Sequence of chain 1.H:
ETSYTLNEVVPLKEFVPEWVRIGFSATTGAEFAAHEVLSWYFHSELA

Binding-site contacts:
Ligand atom O8 contacts residue DAL1 of chain 1.I at 2.2 Å (h-bond).
Ligand atom C6 contacts residue ASP81 of chain 1.G at 3.4 Å.
Ligand atom C4 contacts residue GLY99 of chain 1.G at 3.8 Å.
Ligand atom O3 contacts residue DAL1 of chain 1.I at 2.5 Å (h-bond).
Ligand atom C9 contacts residue GLY99 of chain 1.G at 3.5 Å.
Ligand atom C7 contacts residue GLY99 of chain 1.G at 3.8 Å.
Ligand atom O3 contacts residue GLY99 of chain 1.G at 3.0 Å (h-bond).
Ligand atom O11 contacts residue DAL1 of chain 1.I at 3.3 Å (h-bond).
Ligand atom C1 contacts residue ALA30 of chain 1.H at 3.8 Å (hydrophobic).
Ligand atom C3 contacts residue DAL1 of chain 1.I at 3.5 Å.
Ligand atom O6 contacts residue ASP81 of chain 1.G at 3.2 Å (salt-bridge).
Ligand atom N2 contacts residue DAL1 of chain 1.I at 3.6 Å.
Ligand atom C5 contacts residue PHE123 of chain 1.G at 3.8 Å (hydrophobic).
Ligand atom C9 contacts residue TYR100 of chain 1.G at 3.7 Å (hydrophobic).
Ligand atom O1 contacts residue ALA30 of chain 1.H at 3.1 Å.
Ligand atom C9 contacts residue ASN125 of chain 1.G at 3.7 Å.
Ligand atom O8 contacts residue TYR100 of chain 1.G at 3.6 Å.
Ligand atom O3 contacts residue GLY98 of chain 1.G at 3.8 Å.
Ligand atom O6 contacts residue GLU31 of chain 1.H at 2.9 Å (salt-bridge).
Ligand atom C10 contacts residue DAL1 of chain 1.I at 3.4 Å.
Ligand atom O6 contacts residue ALA30 of chain 1.H at 2.8 Å (h-bond).
Ligand atom O6 contacts residue ALA80 of chain 1.G at 3.4 Å.
Ligand atom C8 contacts residue DAL1 of chain 1.I at 1.3 Å.
Ligand atom C6 contacts residue ALA80 of chain 1.G at 3.5 Å (hydrophobic).
Ligand atom C9 contacts residue TRP128 of chain 1.G at 3.6 Å (hydrophobic).
Ligand atom C9 contacts residue DAL1 of chain 1.I at 3.3 Å.
Ligand atom O6 contacts residue GLY29 of chain 1.H at 3.3 Å.
Ligand atom O4 contacts residue PHE123 of chain 1.G at 3.5 Å.
Ligand atom O5 contacts residue ALA30 of chain 1.H at 3.1 Å (h-bond).
Ligand atom C6 contacts residue GLU31 of chain 1.H at 3.9 Å.
Ligand atom C6 contacts residue PHE123 of chain 1.G at 3.8 Å (hydrophobic).
Ligand atom C2 contacts residue DAL1 of chain 1.I at 3.5 Å.
Ligand atom C4 contacts residue ASP81 of chain 1.G at 3.4 Å.
Ligand atom O4 contacts residue ASP81 of chain 1.G at 2.9 Å (salt-bridge).
Ligand atom C3 contacts residue ASN125 of chain 1.G at 3.8 Å.
Ligand atom O4 contacts residue GLY99 of chain 1.G at 3.5 Å (h-bond).
Ligand atom O10 contacts residue DAL1 of chain 1.I at 3.9 Å.
Ligand atom C7 contacts residue DAL1 of chain 1.I at 2.3 Å.
Ligand atom C4 contacts residue ASN125 of chain 1.G at 3.9 Å.
Ligand atom O4 contacts residue ASN125 of chain 1.G at 2.8 Å (h-bond).

A small-molecule ligand and the protein it binds are described below.
Small molecule (SMILES): C[C@@H](O[C@H]1[C@H](O)[C@@H](CO)O[C@@H](O)[C@@H]1N(C)C(=O)O)C(=O)O

Sequence of chain 1.G:
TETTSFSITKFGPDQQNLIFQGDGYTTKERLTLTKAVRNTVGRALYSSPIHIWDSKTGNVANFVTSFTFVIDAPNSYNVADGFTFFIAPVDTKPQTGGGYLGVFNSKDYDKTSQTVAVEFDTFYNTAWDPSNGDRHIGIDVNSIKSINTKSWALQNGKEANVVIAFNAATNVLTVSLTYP